This protein binds this small molecule.
Small molecule (SMILES): CC(=O)N[C@H]1[C@H](O[C@H]2[C@H](O)[C@@H](NC(C)=O)CO[C@@H]2CO)O[C@H](CO)[C@@H](O)[C@@H]1O

Sequence of chain 1.A:
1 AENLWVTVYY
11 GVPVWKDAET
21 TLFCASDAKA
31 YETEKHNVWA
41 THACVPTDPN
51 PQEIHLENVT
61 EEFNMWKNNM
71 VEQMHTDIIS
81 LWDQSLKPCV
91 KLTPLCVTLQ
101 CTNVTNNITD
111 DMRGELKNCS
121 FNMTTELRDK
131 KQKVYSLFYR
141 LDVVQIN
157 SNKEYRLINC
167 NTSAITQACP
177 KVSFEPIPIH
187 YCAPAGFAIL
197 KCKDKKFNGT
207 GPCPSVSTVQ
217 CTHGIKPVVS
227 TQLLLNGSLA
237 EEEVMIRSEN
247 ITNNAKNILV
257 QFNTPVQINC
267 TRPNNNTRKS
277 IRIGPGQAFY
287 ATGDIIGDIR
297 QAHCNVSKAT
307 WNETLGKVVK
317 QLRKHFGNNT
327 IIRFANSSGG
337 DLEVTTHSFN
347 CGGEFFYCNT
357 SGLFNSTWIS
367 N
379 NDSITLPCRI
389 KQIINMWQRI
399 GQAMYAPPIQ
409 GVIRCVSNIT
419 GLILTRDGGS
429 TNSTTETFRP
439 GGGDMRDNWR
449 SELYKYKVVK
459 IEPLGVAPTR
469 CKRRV

Binding-site contacts:
Ligand atom O5 contacts residue ASN167 of chain 1.A at 2.4 Å (h-bond).
Ligand atom C1 contacts residue ARG162 of chain 1.A at 4.1 Å.
Ligand atom C7 contacts residue ARG278 of chain 3.A at 4.2 Å.
Ligand atom C7 contacts residue ASN167 of chain 1.A at 3.4 Å.
Ligand atom C6 contacts residue ARG162 of chain 1.A at 4.2 Å.
Ligand atom C4 contacts residue ASN167 of chain 1.A at 4.2 Å.
Ligand atom C1 contacts residue THR168 of chain 1.A at 4.1 Å.
Ligand atom C5 contacts residue ARG162 of chain 1.A at 4.4 Å.
Ligand atom O7 contacts residue ASN167 of chain 1.A at 4.0 Å.
Ligand atom C5 contacts residue ASN167 of chain 1.A at 3.7 Å.
Ligand atom C2 contacts residue ASN167 of chain 1.A at 2.5 Å.
Ligand atom C1 contacts residue ASN167 of chain 1.A at 1.4 Å.
Ligand atom O6 contacts residue ARG162 of chain 1.A at 3.9 Å.
Ligand atom O5 contacts residue ARG162 of chain 1.A at 3.3 Å (salt-bridge).
Ligand atom C8 contacts residue ARG278 of chain 3.A at 3.6 Å.
Ligand atom C8 contacts residue ASN167 of chain 1.A at 3.5 Å.
Ligand atom C6 contacts residue VAL144 of chain 1.A at 4.3 Å (hydrophobic).
Ligand atom O6 contacts residue VAL144 of chain 1.A at 3.9 Å.
Ligand atom C3 contacts residue ASN167 of chain 1.A at 3.8 Å.
Ligand atom N2 contacts residue ASN167 of chain 1.A at 2.9 Å (h-bond).
Ligand atom O7 contacts residue ARG278 of chain 3.A at 4.1 Å.

Sequence of chain 3.A:
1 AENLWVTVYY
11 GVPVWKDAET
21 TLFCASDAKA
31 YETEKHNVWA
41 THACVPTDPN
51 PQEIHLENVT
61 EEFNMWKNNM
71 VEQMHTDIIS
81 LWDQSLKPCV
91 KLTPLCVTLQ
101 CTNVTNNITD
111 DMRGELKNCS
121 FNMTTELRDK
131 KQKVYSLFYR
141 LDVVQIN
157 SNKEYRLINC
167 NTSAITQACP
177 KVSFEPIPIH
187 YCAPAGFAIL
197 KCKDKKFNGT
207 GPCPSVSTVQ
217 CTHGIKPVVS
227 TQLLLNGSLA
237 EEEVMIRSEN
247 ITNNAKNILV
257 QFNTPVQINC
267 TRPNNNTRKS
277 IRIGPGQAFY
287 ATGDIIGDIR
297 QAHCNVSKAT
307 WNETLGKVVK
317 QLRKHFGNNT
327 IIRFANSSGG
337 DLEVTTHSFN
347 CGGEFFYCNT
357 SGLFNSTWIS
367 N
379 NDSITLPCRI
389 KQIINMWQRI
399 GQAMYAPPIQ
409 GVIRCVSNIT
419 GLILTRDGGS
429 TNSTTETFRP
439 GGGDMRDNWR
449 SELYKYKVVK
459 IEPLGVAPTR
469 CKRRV